The small molecule below binds the protein below.
Small molecule (SMILES): O=c1c(Br)c(OCc2ccccc2)ccn1Cc1ccccc1

Binding-site contacts:
Ligand atom C22 contacts residue LYS53 of chain 1.A at 3.8 Å.
Ligand atom C1 contacts residue GLY110 of chain 1.A at 3.7 Å.
Ligand atom C5 contacts residue ALA111 of chain 1.A at 3.5 Å (hydrophobic).
Ligand atom C13 contacts residue LEU167 of chain 1.A at 3.9 Å (hydrophobic).
Ligand atom BR23 contacts residue THR106 of chain 1.A at 3.6 Å.
Ligand atom C3 contacts residue LEU171 of chain 1.A at 3.9 Å (hydrophobic).
Ligand atom C21 contacts residue LEU104 of chain 1.A at 3.5 Å (hydrophobic).
Ligand atom C7 contacts residue ALA111 of chain 1.A at 3.4 Å (hydrophobic).
Ligand atom C12 contacts residue LEU167 of chain 1.A at 3.9 Å (hydrophobic).
Ligand atom C17 contacts residue THR106 of chain 1.A at 3.9 Å.
Ligand atom C11 contacts residue LEU167 of chain 1.A at 3.6 Å (hydrophobic).
Ligand atom C3 contacts residue GLY110 of chain 1.A at 3.7 Å.
Ligand atom C4 contacts residue ALA111 of chain 1.A at 3.6 Å (hydrophobic).
Ligand atom C2 contacts residue VAL30 of chain 1.A at 3.9 Å (hydrophobic).
Ligand atom C20 contacts residue THR106 of chain 1.A at 3.9 Å.
Ligand atom C6 contacts residue GLY110 of chain 1.A at 3.6 Å.
Ligand atom C5 contacts residue GLY110 of chain 1.A at 3.6 Å.
Ligand atom O15 contacts residue THR106 of chain 1.A at 3.9 Å.
Ligand atom C16 contacts residue LEU167 of chain 1.A at 3.9 Å (hydrophobic).
Ligand atom O15 contacts residue LEU167 of chain 1.A at 3.6 Å.
Ligand atom O15 contacts residue ALA51 of chain 1.A at 3.7 Å.
Ligand atom O14 contacts residue MET109 of chain 1.A at 3.2 Å (h-bond).
Ligand atom C1 contacts residue VAL30 of chain 1.A at 3.7 Å (hydrophobic).
Ligand atom O14 contacts residue ALA157 of chain 1.A at 3.7 Å.
Ligand atom C13 contacts residue LEU171 of chain 1.A at 3.7 Å (hydrophobic).
Ligand atom BR23 contacts residue MET109 of chain 1.A at 3.6 Å.
Ligand atom C4 contacts residue LEU171 of chain 1.A at 3.6 Å (hydrophobic).
Ligand atom C20 contacts residue LEU104 of chain 1.A at 3.7 Å (hydrophobic).
Ligand atom C21 contacts residue THR106 of chain 1.A at 3.6 Å.
Ligand atom O14 contacts residue GLY110 of chain 1.A at 3.0 Å (h-bond).
Ligand atom C22 contacts residue THR106 of chain 1.A at 3.6 Å.
Ligand atom BR23 contacts residue ALA51 of chain 1.A at 3.8 Å.
Ligand atom C9 contacts residue ALA157 of chain 1.A at 3.9 Å (hydrophobic).
Ligand atom C2 contacts residue GLY110 of chain 1.A at 3.6 Å.
Ligand atom C21 contacts residue LYS53 of chain 1.A at 3.7 Å.
Ligand atom BR23 contacts residue HIS107 of chain 1.A at 3.1 Å.
Ligand atom C21 contacts residue ALA51 of chain 1.A at 3.6 Å (hydrophobic).
Ligand atom BR23 contacts residue LEU108 of chain 1.A at 3.8 Å.
Ligand atom C22 contacts residue ALA51 of chain 1.A at 3.8 Å (hydrophobic).
Ligand atom C5 contacts residue LEU171 of chain 1.A at 3.8 Å (hydrophobic).

Sequence of chain 1.A:
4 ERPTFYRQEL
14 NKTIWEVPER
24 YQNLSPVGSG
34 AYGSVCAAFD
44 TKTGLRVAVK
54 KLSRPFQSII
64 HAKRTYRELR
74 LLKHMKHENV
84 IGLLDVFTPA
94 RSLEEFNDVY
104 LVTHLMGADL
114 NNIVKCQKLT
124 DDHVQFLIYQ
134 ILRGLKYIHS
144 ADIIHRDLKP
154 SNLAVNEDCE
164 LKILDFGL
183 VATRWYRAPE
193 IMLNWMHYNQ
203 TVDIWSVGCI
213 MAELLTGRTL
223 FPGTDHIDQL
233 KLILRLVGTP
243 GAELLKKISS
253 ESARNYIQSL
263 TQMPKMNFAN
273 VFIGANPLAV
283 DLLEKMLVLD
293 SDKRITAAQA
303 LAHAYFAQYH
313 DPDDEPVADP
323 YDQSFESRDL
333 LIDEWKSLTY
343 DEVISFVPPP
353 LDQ